This small molecule binds to this protein.
Small molecule (SMILES): C[C@@H]1CN(c2cnc(Nc3cc(F)c(OCC4CC4)c(F)c3)nc2NC2CCOCC2)CCN1

Sequence of chain 1.A:
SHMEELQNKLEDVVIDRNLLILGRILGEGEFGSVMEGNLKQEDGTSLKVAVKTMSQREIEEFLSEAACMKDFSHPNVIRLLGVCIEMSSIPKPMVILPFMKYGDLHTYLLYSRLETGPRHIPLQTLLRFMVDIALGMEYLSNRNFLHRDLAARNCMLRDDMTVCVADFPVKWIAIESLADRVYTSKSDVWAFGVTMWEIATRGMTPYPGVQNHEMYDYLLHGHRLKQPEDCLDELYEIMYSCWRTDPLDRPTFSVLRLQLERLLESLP

Binding-site contacts:
Ligand atom C18 contacts residue LEU105 of chain 1.A at 3.7 Å (hydrophobic).
Ligand atom N5 contacts residue PRO106 of chain 1.A at 3.1 Å (h-bond).
Ligand atom C23 contacts residue ASN162 of chain 1.A at 3.4 Å.
Ligand atom N2 contacts residue MET108 of chain 1.A at 2.8 Å (h-bond).
Ligand atom C14 contacts residue PRO106 of chain 1.A at 3.7 Å (hydrophobic).
Ligand atom N2 contacts residue PHE107 of chain 1.A at 3.6 Å.
Ligand atom C19 contacts residue MET164 of chain 1.A at 3.6 Å (hydrophobic).
Ligand atom C6 contacts residue MET108 of chain 1.A at 3.1 Å (hydrophobic).
Ligand atom N1 contacts residue LYS109 of chain 1.A at 3.9 Å.
Ligand atom C16 contacts residue LEU105 of chain 1.A at 3.9 Å (hydrophobic).
Ligand atom C14 contacts residue MET164 of chain 1.A at 3.6 Å (hydrophobic).
Ligand atom C7 contacts residue MET108 of chain 1.A at 3.8 Å (hydrophobic).
Ligand atom C15 contacts residue ALA51 of chain 1.A at 3.8 Å (hydrophobic).
Ligand atom C2 contacts residue LEU27 of chain 1.A at 3.8 Å (hydrophobic).
Ligand atom C6 contacts residue PHE107 of chain 1.A at 3.8 Å (hydrophobic).
Ligand atom N5 contacts residue MET164 of chain 1.A at 3.8 Å.
Ligand atom C7 contacts residue ALA51 of chain 1.A at 3.8 Å (hydrophobic).
Ligand atom O1 contacts residue LEU105 of chain 1.A at 3.5 Å.
Ligand atom C22 contacts residue ARG161 of chain 1.A at 3.6 Å.
Ligand atom C3 contacts residue LYS109 of chain 1.A at 3.7 Å.
Ligand atom C2 contacts residue PHE107 of chain 1.A at 3.7 Å (hydrophobic).
Ligand atom C3 contacts residue GLY111 of chain 1.A at 3.8 Å.
Ligand atom C15 contacts residue VAL35 of chain 1.A at 3.9 Å (hydrophobic).
Ligand atom C11 contacts residue VAL35 of chain 1.A at 3.7 Å (hydrophobic).
Ligand atom F contacts residue LEU105 of chain 1.A at 3.9 Å.
Ligand atom F1 contacts residue VAL35 of chain 1.A at 3.5 Å.
Ligand atom C7 contacts residue MET164 of chain 1.A at 3.8 Å (hydrophobic).
Ligand atom C20 contacts residue ALA174 of chain 1.A at 3.8 Å (hydrophobic).
Ligand atom C23 contacts residue ASP175 of chain 1.A at 3.3 Å.
Ligand atom N3 contacts residue MET164 of chain 1.A at 3.7 Å.
Ligand atom C22 contacts residue ASN162 of chain 1.A at 3.8 Å.
Ligand atom N5 contacts residue ALA51 of chain 1.A at 3.2 Å.
Ligand atom C22 contacts residue MET164 of chain 1.A at 3.7 Å (hydrophobic).
Ligand atom C14 contacts residue ALA51 of chain 1.A at 3.6 Å (hydrophobic).
Ligand atom C3 contacts residue MET108 of chain 1.A at 3.6 Å (hydrophobic).
Ligand atom F contacts residue ILE84 of chain 1.A at 3.3 Å.
Ligand atom C19 contacts residue PRO106 of chain 1.A at 3.6 Å (hydrophobic).
Ligand atom C17 contacts residue LEU105 of chain 1.A at 3.4 Å (hydrophobic).
Ligand atom C5 contacts residue MET108 of chain 1.A at 3.6 Å (hydrophobic).
Ligand atom C10 contacts residue VAL35 of chain 1.A at 3.9 Å (hydrophobic).